Sequence of chain 1.A:
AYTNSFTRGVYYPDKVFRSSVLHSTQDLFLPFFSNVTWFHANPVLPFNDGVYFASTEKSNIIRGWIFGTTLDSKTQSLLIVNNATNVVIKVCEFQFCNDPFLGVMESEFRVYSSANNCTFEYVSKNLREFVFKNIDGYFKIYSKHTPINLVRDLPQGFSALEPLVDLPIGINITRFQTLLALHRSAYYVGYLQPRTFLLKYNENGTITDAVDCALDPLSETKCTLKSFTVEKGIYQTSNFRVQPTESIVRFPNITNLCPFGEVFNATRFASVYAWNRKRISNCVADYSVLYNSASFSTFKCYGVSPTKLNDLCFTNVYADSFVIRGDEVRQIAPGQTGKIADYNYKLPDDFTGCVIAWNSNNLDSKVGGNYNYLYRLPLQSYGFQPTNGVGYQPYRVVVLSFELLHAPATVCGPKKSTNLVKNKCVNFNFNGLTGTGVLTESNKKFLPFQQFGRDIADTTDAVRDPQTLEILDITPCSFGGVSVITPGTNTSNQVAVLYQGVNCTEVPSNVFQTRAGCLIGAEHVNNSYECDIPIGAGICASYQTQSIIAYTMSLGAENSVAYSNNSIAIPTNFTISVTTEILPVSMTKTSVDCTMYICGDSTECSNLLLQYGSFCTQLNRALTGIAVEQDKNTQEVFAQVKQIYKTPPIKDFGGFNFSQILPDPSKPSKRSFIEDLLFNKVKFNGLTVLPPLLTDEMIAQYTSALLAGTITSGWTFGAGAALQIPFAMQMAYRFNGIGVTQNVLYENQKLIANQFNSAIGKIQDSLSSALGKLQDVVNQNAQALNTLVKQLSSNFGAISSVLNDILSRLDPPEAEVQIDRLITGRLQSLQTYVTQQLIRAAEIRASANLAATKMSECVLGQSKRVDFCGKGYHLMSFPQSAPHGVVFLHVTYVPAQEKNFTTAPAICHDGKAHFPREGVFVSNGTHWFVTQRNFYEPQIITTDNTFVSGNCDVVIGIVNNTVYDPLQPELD

The small molecule below binds the protein below.
Small molecule (SMILES): CC(=O)N[C@H]1[C@H](O[C@H]2[C@H](O)[C@@H](NC(C)=O)CO[C@@H]2CO)O[C@H](CO)[C@@H](O)[C@@H]1O

Binding-site contacts:
Ligand atom C2 contacts residue GLN580 of chain 1.A at 3.9 Å.
Ligand atom C1 contacts residue GLN580 of chain 1.A at 4.3 Å.
Ligand atom C3 contacts residue ASN331 of chain 1.A at 3.7 Å.
Ligand atom C5 contacts residue ASN331 of chain 1.A at 3.5 Å.
Ligand atom C2 contacts residue ASN331 of chain 1.A at 2.5 Å.
Ligand atom C8 contacts residue PRO579 of chain 1.A at 4.4 Å (hydrophobic).
Ligand atom C1 contacts residue ASN331 of chain 1.A at 1.3 Å.
Ligand atom C8 contacts residue LEU582 of chain 1.A at 3.5 Å (hydrophobic).
Ligand atom O3 contacts residue GLN580 of chain 1.A at 4.3 Å.
Ligand atom C4 contacts residue ASN331 of chain 1.A at 4.2 Å.
Ligand atom N2 contacts residue GLN580 of chain 1.A at 3.0 Å (h-bond).
Ligand atom O5 contacts residue ASN331 of chain 1.A at 2.3 Å (h-bond).
Ligand atom O6 contacts residue ASN331 of chain 1.A at 4.3 Å.
Ligand atom N2 contacts residue ASN331 of chain 1.A at 2.9 Å (h-bond).
Ligand atom C3 contacts residue GLN580 of chain 1.A at 3.9 Å.
Ligand atom C7 contacts residue GLN580 of chain 1.A at 3.6 Å.
Ligand atom C8 contacts residue GLN580 of chain 1.A at 3.5 Å.
Ligand atom C7 contacts residue ASN331 of chain 1.A at 4.1 Å.